A protein and the small-molecule ligand that binds it are described below.
Small molecule (SMILES): CC(=O)N[C@H]1[C@H](O[C@H]2[C@H](O)[C@@H](NC(C)=O)CO[C@@H]2CO[C@@H]2O[C@@H](C)[C@@H](O)[C@@H](O)[C@@H]2O)O[C@H](CO)[C@@H](O[C@@H]2O[C@H](CO)[C@@H](O)[C@H](O)[C@@H]2O)[C@@H]1O

Sequence of chain 5.E:
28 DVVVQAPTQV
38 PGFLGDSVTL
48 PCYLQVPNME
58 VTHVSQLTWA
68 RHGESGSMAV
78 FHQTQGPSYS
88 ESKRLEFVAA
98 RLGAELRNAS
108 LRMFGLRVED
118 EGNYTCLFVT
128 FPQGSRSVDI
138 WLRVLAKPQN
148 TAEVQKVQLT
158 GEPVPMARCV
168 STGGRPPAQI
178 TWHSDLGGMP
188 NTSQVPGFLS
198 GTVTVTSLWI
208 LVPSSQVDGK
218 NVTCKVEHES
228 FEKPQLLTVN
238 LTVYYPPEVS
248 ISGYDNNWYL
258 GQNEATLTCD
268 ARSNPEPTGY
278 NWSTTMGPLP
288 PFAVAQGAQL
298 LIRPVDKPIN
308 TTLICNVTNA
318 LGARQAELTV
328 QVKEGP

Binding-site contacts:
Ligand atom C2 contacts residue ASN307 of chain 5.E at 2.5 Å.
Ligand atom N2 contacts residue ASN307 of chain 5.E at 3.0 Å (h-bond).
Ligand atom C7 contacts residue ASN307 of chain 5.E at 4.1 Å.
Ligand atom O6 contacts residue GLN328 of chain 5.E at 4.3 Å.
Ligand atom C8 contacts residue ASN307 of chain 5.E at 4.5 Å.
Ligand atom C7 contacts residue PRO305 of chain 5.E at 4.3 Å (hydrophobic).
Ligand atom O5 contacts residue ASN307 of chain 5.E at 2.3 Å (h-bond).
Ligand atom C4 contacts residue ASN307 of chain 5.E at 4.2 Å.
Ligand atom C5 contacts residue ASN307 of chain 5.E at 3.6 Å.
Ligand atom C8 contacts residue ILE306 of chain 5.E at 3.7 Å (hydrophobic).
Ligand atom C8 contacts residue PRO305 of chain 5.E at 2.9 Å (hydrophobic).
Ligand atom C1 contacts residue ASN307 of chain 5.E at 1.4 Å.
Ligand atom C3 contacts residue ASN307 of chain 5.E at 3.8 Å.